Sequence of chain 6.A:
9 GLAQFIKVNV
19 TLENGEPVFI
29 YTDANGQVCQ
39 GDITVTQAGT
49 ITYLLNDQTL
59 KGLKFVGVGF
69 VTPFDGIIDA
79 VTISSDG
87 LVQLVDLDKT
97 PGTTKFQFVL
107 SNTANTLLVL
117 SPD

Binding-site contacts:
Ligand atom NE contacts residue THR42 of chain 6.A at 3.5 Å.
Ligand atom CG contacts residue THR96 of chain 6.A at 3.3 Å.
Ligand atom CB contacts residue LYS95 of chain 6.A at 3.4 Å.
Ligand atom CG contacts residue ASP92 of chain 6.A at 3.3 Å.
Ligand atom N contacts residue GLY98 of chain 6.A at 2.7 Å (h-bond).
Ligand atom CG1 contacts residue PHE102 of chain 6.A at 3.4 Å (hydrophobic).
Ligand atom ND2 contacts residue ASP92 of chain 6.A at 2.9 Å (salt-bridge).
Ligand atom N contacts residue ASP40 of chain 6.A at 3.2 Å (salt-bridge).
Ligand atom O contacts residue THR100 of chain 6.A at 3.0 Å (h-bond).
Ligand atom N contacts residue PHE102 of chain 6.A at 3.0 Å (h-bond).
Ligand atom CA contacts residue LYS95 of chain 6.A at 3.5 Å.
Ligand atom CA contacts residue THR100 of chain 6.A at 3.3 Å.
Ligand atom CG contacts residue LYS95 of chain 6.A at 3.2 Å.
Ligand atom O contacts residue VAL43 of chain 6.A at 3.4 Å (h-bond).
Ligand atom O contacts residue VAL43 of chain 6.A at 2.7 Å (h-bond).
Ligand atom O contacts residue PHE102 of chain 6.A at 2.9 Å (h-bond).
Ligand atom CB contacts residue ASP40 of chain 6.A at 3.4 Å.
Ligand atom O contacts residue LYS101 of chain 6.A at 3.4 Å.
Ligand atom O contacts residue THR42 of chain 6.A at 3.4 Å.
Ligand atom O contacts residue ASP40 of chain 6.A at 3.3 Å.
Ligand atom CG contacts residue VAL43 of chain 6.A at 3.5 Å (hydrophobic).
Ligand atom CD1 contacts residue PHE102 of chain 6.A at 3.5 Å (hydrophobic).
Ligand atom N contacts residue VAL43 of chain 6.A at 2.8 Å (h-bond).
Ligand atom CD1 contacts residue ILE49 of chain 6.A at 3.4 Å (hydrophobic).
Ligand atom N contacts residue LYS95 of chain 6.A at 3.4 Å (salt-bridge).
Ligand atom ND2 contacts residue ILE75 of chain 6.A at 3.1 Å (h-bond).
Ligand atom ND2 contacts residue THR96 of chain 6.A at 2.8 Å (h-bond).
Ligand atom O contacts residue GLY98 of chain 6.A at 3.2 Å (h-bond).
Ligand atom N contacts residue THR100 of chain 6.A at 2.9 Å (h-bond).
Ligand atom CD1 contacts residue THR42 of chain 6.A at 3.4 Å.
Ligand atom O contacts residue THR44 of chain 6.A at 3.0 Å.
Ligand atom CA contacts residue ILE41 of chain 6.A at 3.4 Å (hydrophobic).
Ligand atom CA contacts residue GLY98 of chain 6.A at 3.5 Å.
Ligand atom O contacts residue ILE41 of chain 6.A at 3.5 Å (h-bond).
Ligand atom CB contacts residue THR96 of chain 6.A at 3.0 Å.
Ligand atom O contacts residue THR99 of chain 6.A at 3.2 Å.
Ligand atom N contacts residue ILE41 of chain 6.A at 3.1 Å (h-bond).
Ligand atom OD1 contacts residue VAL43 of chain 6.A at 2.5 Å.
Ligand atom OD1 contacts residue ASP92 of chain 6.A at 3.1 Å (salt-bridge).
Ligand atom CA contacts residue VAL43 of chain 6.A at 3.5 Å (hydrophobic).

This protein binds this small molecule.
Small molecule (SMILES): CC[C@H](C)[C@H](NC(=O)[C@H](CCC(N)=O)NC(=O)[C@@H]1CCCN1)C(=O)N[C@H](C(=O)N[C@@H](CC(N)=O)C(=O)N[C@@H](CCCN=C(N)N)C(=O)N1CCC[C@H]1C=O)[C@@H](C)CC